Binding-site contacts:
Ligand atom C8 contacts residue TRP262 of chain 1.C at 4.1 Å (hydrophobic).
Ligand atom O6 contacts residue ARG281 of chain 1.C at 3.9 Å.
Ligand atom O5 contacts residue ASN320 of chain 1.D at 2.4 Å (h-bond).
Ligand atom C8 contacts residue ASN320 of chain 1.D at 4.5 Å.
Ligand atom N2 contacts residue ASN316 of chain 1.D at 4.0 Å.
Ligand atom C7 contacts residue ASN320 of chain 1.D at 3.1 Å.
Ligand atom N2 contacts residue ASN320 of chain 1.D at 2.8 Å (h-bond).
Ligand atom C1 contacts residue ASN316 of chain 1.D at 4.2 Å.
Ligand atom O6 contacts residue ARG281 of chain 1.C at 3.2 Å (salt-bridge).
Ligand atom C5 contacts residue ASN320 of chain 1.D at 3.6 Å.
Ligand atom C8 contacts residue ASN316 of chain 1.D at 4.0 Å.
Ligand atom C4 contacts residue ASN320 of chain 1.D at 4.2 Å.
Ligand atom C1 contacts residue ASN320 of chain 1.D at 1.4 Å.
Ligand atom C8 contacts residue LEU317 of chain 1.D at 3.8 Å (hydrophobic).
Ligand atom O7 contacts residue ASN320 of chain 1.D at 3.0 Å (h-bond).
Ligand atom O7 contacts residue MET285 of chain 1.C at 3.6 Å.
Ligand atom O7 contacts residue TRP262 of chain 1.C at 4.2 Å.
Ligand atom C6 contacts residue ARG281 of chain 1.C at 3.5 Å.
Ligand atom C6 contacts residue ARG281 of chain 1.C at 3.7 Å.
Ligand atom C7 contacts residue ASN316 of chain 1.D at 4.2 Å.
Ligand atom O7 contacts residue LEU317 of chain 1.D at 4.5 Å.
Ligand atom C3 contacts residue ASN320 of chain 1.D at 3.7 Å.
Ligand atom C7 contacts residue LEU317 of chain 1.D at 4.3 Å (hydrophobic).
Ligand atom C2 contacts residue ASN320 of chain 1.D at 2.3 Å.

Sequence of chain 1.C:
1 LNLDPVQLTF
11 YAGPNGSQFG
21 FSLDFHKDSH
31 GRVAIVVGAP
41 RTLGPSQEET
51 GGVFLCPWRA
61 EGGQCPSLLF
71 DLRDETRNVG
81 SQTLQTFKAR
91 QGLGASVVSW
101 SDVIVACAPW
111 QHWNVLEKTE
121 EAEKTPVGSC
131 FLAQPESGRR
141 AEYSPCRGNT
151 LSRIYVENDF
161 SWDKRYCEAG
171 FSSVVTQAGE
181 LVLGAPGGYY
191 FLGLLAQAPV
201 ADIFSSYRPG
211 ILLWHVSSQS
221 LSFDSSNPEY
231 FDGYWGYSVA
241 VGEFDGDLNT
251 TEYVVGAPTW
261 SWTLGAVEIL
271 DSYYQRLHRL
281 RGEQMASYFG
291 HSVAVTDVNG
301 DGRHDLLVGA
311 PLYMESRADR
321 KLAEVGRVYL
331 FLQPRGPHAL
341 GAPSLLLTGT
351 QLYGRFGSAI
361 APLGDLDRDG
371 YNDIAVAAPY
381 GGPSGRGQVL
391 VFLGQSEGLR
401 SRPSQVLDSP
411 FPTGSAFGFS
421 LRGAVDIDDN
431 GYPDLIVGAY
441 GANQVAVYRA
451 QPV

Sequence of chain 1.D:
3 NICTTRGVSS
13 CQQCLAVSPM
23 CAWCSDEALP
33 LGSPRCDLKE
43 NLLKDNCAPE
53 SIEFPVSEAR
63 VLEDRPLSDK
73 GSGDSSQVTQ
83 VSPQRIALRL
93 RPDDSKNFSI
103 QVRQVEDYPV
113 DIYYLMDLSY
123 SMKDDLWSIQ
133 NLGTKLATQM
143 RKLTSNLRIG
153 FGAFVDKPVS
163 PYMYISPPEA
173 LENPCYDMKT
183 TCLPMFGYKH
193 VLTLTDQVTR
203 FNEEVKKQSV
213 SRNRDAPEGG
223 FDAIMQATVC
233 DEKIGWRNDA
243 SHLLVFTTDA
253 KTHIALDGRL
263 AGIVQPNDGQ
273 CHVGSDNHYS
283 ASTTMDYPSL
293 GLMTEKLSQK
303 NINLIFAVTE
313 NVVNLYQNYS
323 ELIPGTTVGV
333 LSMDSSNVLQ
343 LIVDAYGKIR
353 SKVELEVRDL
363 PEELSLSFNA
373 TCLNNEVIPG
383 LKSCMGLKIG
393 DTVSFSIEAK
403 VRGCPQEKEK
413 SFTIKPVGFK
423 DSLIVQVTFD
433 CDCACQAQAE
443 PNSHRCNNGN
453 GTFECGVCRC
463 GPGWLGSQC

A protein and the small-molecule ligand that binds it are described below.
Small molecule (SMILES): CC(=O)N[C@H]1[C@H](O[C@H]2[C@H](O)[C@@H](NC(C)=O)CO[C@@H]2CO)O[C@H](CO)[C@@H](O[C@@H]2O[C@H](CO)[C@@H](O)[C@H](O[C@H]3O[C@H](CO)[C@@H](O)[C@H](O)[C@@H]3O)[C@@H]2O)[C@@H]1O